Sequence of chain 1.M:
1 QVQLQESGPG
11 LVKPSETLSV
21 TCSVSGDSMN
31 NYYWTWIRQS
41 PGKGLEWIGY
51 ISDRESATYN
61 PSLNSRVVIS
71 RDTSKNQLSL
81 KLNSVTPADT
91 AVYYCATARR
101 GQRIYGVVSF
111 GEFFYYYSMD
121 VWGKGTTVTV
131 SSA

Binding-site contacts:
Ligand atom O6 contacts residue ARG103 of chain 1.M at 2.5 Å (salt-bridge).
Ligand atom O4 contacts residue GLN45 of chain 1.P at 3.7 Å.
Ligand atom N2 contacts residue HIS275 of chain 1.A at 3.4 Å (h-bond).
Ligand atom O3 contacts residue GLN45 of chain 1.P at 3.3 Å (h-bond).
Ligand atom C3 contacts residue ASP60 of chain 1.P at 3.6 Å.
Ligand atom C4 contacts residue GLY106 of chain 1.M at 3.4 Å.
Ligand atom O3 contacts residue GLY106 of chain 1.M at 3.6 Å.
Ligand atom O7 contacts residue VAL108 of chain 1.M at 3.1 Å (h-bond).
Ligand atom O5 contacts residue ARG103 of chain 1.M at 2.9 Å (salt-bridge).
Ligand atom O3 contacts residue ILE61 of chain 1.P at 3.4 Å.
Ligand atom O5 contacts residue ILE353 of chain 1.A at 3.5 Å.
Ligand atom C3 contacts residue GLN45 of chain 1.P at 3.4 Å.
Ligand atom C3 contacts residue HIS275 of chain 1.A at 3.5 Å.
Ligand atom O6 contacts residue SER23 of chain 1.P at 2.9 Å (h-bond).
Ligand atom O6 contacts residue GLY106 of chain 1.M at 3.5 Å (h-bond).
Ligand atom C1 contacts residue ARG103 of chain 1.M at 3.5 Å.
Ligand atom C6 contacts residue ASN43 of chain 1.P at 3.5 Å.
Ligand atom C3 contacts residue GLY106 of chain 1.M at 3.7 Å.
Ligand atom O6 contacts residue TYR105 of chain 1.M at 3.0 Å (h-bond).
Ligand atom O4 contacts residue ASN43 of chain 1.P at 3.1 Å (h-bond).
Ligand atom C7 contacts residue ASN277 of chain 1.A at 3.3 Å.
Ligand atom C2 contacts residue HIS275 of chain 1.A at 3.8 Å.
Ligand atom C5 contacts residue ASN277 of chain 1.A at 3.7 Å.
Ligand atom C3 contacts residue ASN277 of chain 1.A at 3.8 Å.
Ligand atom O3 contacts residue ASP60 of chain 1.P at 3.0 Å (salt-bridge).
Ligand atom C1 contacts residue HIS275 of chain 1.A at 3.6 Å.
Ligand atom O5 contacts residue ASN277 of chain 1.A at 2.4 Å (h-bond).
Ligand atom C6 contacts residue SER23 of chain 1.P at 3.7 Å.
Ligand atom C2 contacts residue GLY106 of chain 1.M at 3.6 Å.
Ligand atom O7 contacts residue VAL107 of chain 1.M at 3.4 Å.
Ligand atom O7 contacts residue ASN277 of chain 1.A at 3.4 Å (h-bond).
Ligand atom O2 contacts residue ILE61 of chain 1.P at 3.5 Å.
Ligand atom O3 contacts residue PRO59 of chain 1.P at 3.4 Å.
Ligand atom C3 contacts residue ILE104 of chain 1.M at 3.4 Å (hydrophobic).
Ligand atom C6 contacts residue ARG103 of chain 1.M at 3.7 Å.
Ligand atom N2 contacts residue ASN277 of chain 1.A at 2.8 Å (h-bond).
Ligand atom C1 contacts residue ASN277 of chain 1.A at 1.4 Å.
Ligand atom O6 contacts residue ASN43 of chain 1.P at 3.7 Å.
Ligand atom C2 contacts residue ASN277 of chain 1.A at 2.4 Å.
Ligand atom O4 contacts residue VAL107 of chain 1.M at 3.4 Å.

Sequence of chain 1.P:
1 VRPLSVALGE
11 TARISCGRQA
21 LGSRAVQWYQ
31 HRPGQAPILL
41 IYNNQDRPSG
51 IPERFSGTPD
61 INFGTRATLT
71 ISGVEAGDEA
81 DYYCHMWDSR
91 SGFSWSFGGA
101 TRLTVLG

Sequence of chain 1.A:
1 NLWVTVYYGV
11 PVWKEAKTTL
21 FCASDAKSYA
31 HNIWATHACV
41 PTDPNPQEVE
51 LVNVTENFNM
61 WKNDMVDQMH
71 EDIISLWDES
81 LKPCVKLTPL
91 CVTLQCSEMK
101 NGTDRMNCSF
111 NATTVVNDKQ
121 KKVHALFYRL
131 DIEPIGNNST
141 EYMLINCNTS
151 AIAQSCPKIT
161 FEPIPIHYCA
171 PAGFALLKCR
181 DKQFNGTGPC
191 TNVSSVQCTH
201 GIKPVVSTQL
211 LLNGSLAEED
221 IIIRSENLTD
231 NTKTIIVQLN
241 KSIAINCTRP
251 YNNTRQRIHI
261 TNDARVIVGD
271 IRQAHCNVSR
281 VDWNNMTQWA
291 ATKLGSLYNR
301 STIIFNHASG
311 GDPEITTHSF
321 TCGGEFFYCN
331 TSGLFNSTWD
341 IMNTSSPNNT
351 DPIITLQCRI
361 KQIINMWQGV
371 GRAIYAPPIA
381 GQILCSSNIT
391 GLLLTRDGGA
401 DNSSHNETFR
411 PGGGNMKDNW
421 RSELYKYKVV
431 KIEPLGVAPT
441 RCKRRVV

A small-molecule ligand and the protein it binds are described below.
Small molecule (SMILES): CC(=O)N[C@H]1[C@H](O[C@H]2[C@H](O)[C@@H](NC(C)=O)CO[C@@H]2CO)O[C@H](CO)[C@@H](O[C@@H]2O[C@H](CO[C@H]3O[C@H](CO[C@H]4O[C@H](CO)[C@@H](O)[C@H](O)[C@@H]4O)[C@@H](O)[C@H](O[C@H]4O[C@H](CO)[C@@H](O)[C@H](O)[C@@H]4O)[C@@H]3O)[C@@H](O)[C@H](O[C@H]3O[C@H](CO)[C@@H](O)[C@H](O)[C@@H]3O[C@H]3O[C@H](CO)[C@@H](O)[C@H](O)[C@@H]3O[C@H]3O[C@H](CO)[C@@H](O)[C@H](O)[C@@H]3O)[C@@H]2O)[C@@H]1O